Binding-site contacts:
Ligand atom CA contacts residue ASN69 of chain 1.D at 3.5 Å.
Ligand atom O contacts residue TYR158 of chain 1.D at 3.4 Å.
Ligand atom CZ contacts residue ARG154 of chain 1.D at 3.4 Å.
Ligand atom O contacts residue TYR83 of chain 1.D at 2.7 Å (h-bond).
Ligand atom C contacts residue TYR6 of chain 1.D at 3.2 Å (hydrophobic).
Ligand atom O contacts residue THR142 of chain 1.D at 2.6 Å (h-bond).
Ligand atom CA contacts residue ARG65 of chain 1.D at 3.4 Å.
Ligand atom NH2 contacts residue ASP76 of chain 1.D at 2.5 Å (salt-bridge).
Ligand atom CA contacts residue TYR158 of chain 1.D at 3.4 Å (hydrophobic).
Ligand atom N contacts residue ASP76 of chain 1.D at 2.9 Å (salt-bridge).
Ligand atom CD contacts residue ARG65 of chain 1.D at 3.4 Å.
Ligand atom O contacts residue TYR158 of chain 1.D at 2.6 Å (h-bond).
Ligand atom O contacts residue LYS145 of chain 1.D at 3.4 Å.
Ligand atom OXT contacts residue LYS145 of chain 1.D at 2.7 Å (salt-bridge).
Ligand atom N contacts residue TYR6 of chain 1.D at 3.5 Å (h-bond).
Ligand atom OG1 contacts residue ASP76 of chain 1.D at 3.0 Å (salt-bridge).
Ligand atom O contacts residue TYR6 of chain 1.D at 3.4 Å.
Ligand atom CG1 contacts residue ARG61 of chain 1.D at 3.1 Å.
Ligand atom N contacts residue TRP166 of chain 1.D at 3.4 Å.
Ligand atom C contacts residue LYS145 of chain 1.D at 3.3 Å.
Ligand atom CA contacts residue TYR170 of chain 1.D at 3.5 Å (hydrophobic).
Ligand atom N contacts residue TYR170 of chain 1.D at 2.7 Å (h-bond).
Ligand atom CZ contacts residue ASP76 of chain 1.D at 3.0 Å.
Ligand atom N contacts residue ARG65 of chain 1.D at 3.4 Å (salt-bridge).
Ligand atom N contacts residue TYR6 of chain 1.D at 3.5 Å (h-bond).
Ligand atom O contacts residue TRP146 of chain 1.D at 2.8 Å (h-bond).
Ligand atom N contacts residue ASN69 of chain 1.D at 2.8 Å (h-bond).
Ligand atom CD1 contacts residue TYR58 of chain 1.D at 3.3 Å (hydrophobic).
Ligand atom C contacts residue ARG65 of chain 1.D at 3.3 Å.
Ligand atom CG1 contacts residue GLU62 of chain 1.D at 3.1 Å.
Ligand atom CD1 contacts residue GLU62 of chain 1.D at 3.3 Å.
Ligand atom O contacts residue ARG65 of chain 1.D at 3.2 Å.
Ligand atom NH1 contacts residue ASP76 of chain 1.D at 2.7 Å (salt-bridge).
Ligand atom N contacts residue TYR158 of chain 1.D at 3.4 Å (h-bond).
Ligand atom O contacts residue ARG65 of chain 1.D at 2.9 Å (salt-bridge).
Ligand atom C contacts residue TYR158 of chain 1.D at 3.4 Å (hydrophobic).
Ligand atom NH1 contacts residue PHE73 of chain 1.D at 3.4 Å.
Ligand atom CA contacts residue TYR6 of chain 1.D at 3.5 Å (hydrophobic).
Ligand atom O contacts residue ASN69 of chain 1.D at 2.9 Å (h-bond).
Ligand atom N contacts residue GLU62 of chain 1.D at 3.2 Å (salt-bridge).

A protein and the small-molecule ligand that binds it are described below.
Small molecule (SMILES): CC[C@H](C)[C@H](N)C(=O)NCC(=O)N1CCC[C@H]1C(=O)NCC(=O)N[C@@H](CCCN=C(N)N)C(=O)N[C@@H](C)C(=O)N[C@@H](Cc1ccccc1)C(=O)N[C@@H](Cc1ccc(O)cc1)C(=O)N[C@H](C(=O)O)[C@@H](C)O

Sequence of chain 1.D:
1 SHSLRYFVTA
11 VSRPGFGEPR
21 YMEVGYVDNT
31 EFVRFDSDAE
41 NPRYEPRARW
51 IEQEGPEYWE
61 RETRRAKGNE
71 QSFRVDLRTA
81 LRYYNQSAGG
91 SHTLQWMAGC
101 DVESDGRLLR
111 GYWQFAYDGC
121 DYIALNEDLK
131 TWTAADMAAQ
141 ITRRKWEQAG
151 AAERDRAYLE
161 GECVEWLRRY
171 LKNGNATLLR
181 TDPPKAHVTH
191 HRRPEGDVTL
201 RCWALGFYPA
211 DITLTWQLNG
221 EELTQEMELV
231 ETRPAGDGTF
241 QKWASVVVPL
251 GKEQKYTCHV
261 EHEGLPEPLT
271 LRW